Sequence of chain 18.D:
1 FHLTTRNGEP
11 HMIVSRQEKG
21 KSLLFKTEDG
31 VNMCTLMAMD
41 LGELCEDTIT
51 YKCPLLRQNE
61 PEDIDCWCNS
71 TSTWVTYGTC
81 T

Binding-site contacts:
Ligand atom C6 contacts residue LEU24 of chain 18.D at 4.5 Å (hydrophobic).
Ligand atom O5 contacts residue MET33 of chain 18.D at 4.2 Å.
Ligand atom C5 contacts residue MET33 of chain 18.D at 3.7 Å (hydrophobic).
Ligand atom C8 contacts residue ASN69 of chain 18.D at 3.4 Å.
Ligand atom C1 contacts residue ASN69 of chain 18.D at 2.7 Å.
Ligand atom N2 contacts residue ASN69 of chain 18.D at 4.3 Å.
Ligand atom O3 contacts residue NAG1 of chain 18.X at 2.6 Å (h-bond).
Ligand atom O7 contacts residue ASN69 of chain 18.D at 3.8 Å.
Ligand atom C4 contacts residue VAL31 of chain 18.D at 3.8 Å (hydrophobic).
Ligand atom O1 contacts residue ASN69 of chain 18.D at 2.1 Å (h-bond).
Ligand atom C6 contacts residue NAG1 of chain 18.X at 4.3 Å.
Ligand atom C3 contacts residue VAL31 of chain 18.D at 3.0 Å (hydrophobic).
Ligand atom C4 contacts residue NAG1 of chain 18.X at 3.2 Å.
Ligand atom O4 contacts residue NAG1 of chain 18.X at 3.0 Å.
Ligand atom C5 contacts residue VAL31 of chain 18.D at 4.2 Å (hydrophobic).
Ligand atom O1 contacts residue MET33 of chain 18.D at 3.9 Å.
Ligand atom C7 contacts residue ASN69 of chain 18.D at 3.8 Å.
Ligand atom C1 contacts residue VAL31 of chain 18.D at 4.3 Å (hydrophobic).
Ligand atom C5 contacts residue ASN69 of chain 18.D at 3.7 Å.
Ligand atom C8 contacts residue ARG57 of chain 18.D at 4.2 Å.
Ligand atom C7 contacts residue SER70 of chain 18.D at 4.4 Å.
Ligand atom C2 contacts residue VAL31 of chain 18.D at 4.0 Å (hydrophobic).
Ligand atom O5 contacts residue ASN69 of chain 18.D at 2.8 Å (h-bond).
Ligand atom N2 contacts residue VAL31 of chain 18.D at 4.0 Å.
Ligand atom O4 contacts residue VAL31 of chain 18.D at 3.3 Å.
Ligand atom C3 contacts residue NAG1 of chain 18.X at 3.7 Å.
Ligand atom C8 contacts residue SER70 of chain 18.D at 3.7 Å.
Ligand atom C5 contacts residue NAG1 of chain 18.X at 4.4 Å.
Ligand atom C6 contacts residue MET33 of chain 18.D at 3.5 Å (hydrophobic).
Ligand atom O6 contacts residue NAG1 of chain 18.X at 3.0 Å.
Ligand atom O1 contacts residue SER70 of chain 18.D at 4.2 Å.
Ligand atom C2 contacts residue ASN69 of chain 18.D at 4.2 Å.
Ligand atom O3 contacts residue VAL31 of chain 18.D at 3.6 Å.
Ligand atom C6 contacts residue ASN69 of chain 18.D at 4.4 Å.
Ligand atom O1 contacts residue VAL31 of chain 18.D at 3.4 Å (h-bond).

The small molecule below binds the protein below.
Small molecule (SMILES): CC(=O)N[C@@H]1[C@@H](O)[C@H](O)[C@@H](CO)O[C@H]1O